Binding-site contacts:
Ligand atom C16 contacts residue GLY118 of chain 3.A at 4.0 Å.
Ligand atom C23 contacts residue ASP192 of chain 3.A at 3.0 Å.
Ligand atom C12 contacts residue ASP192 of chain 3.A at 3.7 Å.
Ligand atom C6 contacts residue ALA115 of chain 3.A at 4.0 Å (hydrophobic).
Ligand atom C12 contacts residue LEU181 of chain 3.A at 3.9 Å (hydrophobic).
Ligand atom C14 contacts residue SER116 of chain 3.A at 4.0 Å.
Ligand atom C22 contacts residue GLY38 of chain 3.A at 3.9 Å.
Ligand atom C6 contacts residue GLU113 of chain 3.A at 3.5 Å.
Ligand atom N1 contacts residue TYR114 of chain 3.A at 3.9 Å.
Ligand atom C4 contacts residue LEU181 of chain 3.A at 3.4 Å (hydrophobic).
Ligand atom C7 contacts residue LEU181 of chain 3.A at 4.0 Å (hydrophobic).
Ligand atom C17 contacts residue GLY118 of chain 3.A at 4.0 Å.
Ligand atom C5 contacts residue LEU181 of chain 3.A at 3.2 Å (hydrophobic).
Ligand atom N1 contacts residue LEU181 of chain 3.A at 3.9 Å.
Ligand atom C13 contacts residue ALA115 of chain 3.A at 3.1 Å (hydrophobic).
Ligand atom N1 contacts residue ALA115 of chain 3.A at 3.2 Å (h-bond).
Ligand atom C2 contacts residue LEU35 of chain 3.A at 3.7 Å (hydrophobic).
Ligand atom C2 contacts residue LEU181 of chain 3.A at 4.0 Å (hydrophobic).
Ligand atom N19 contacts residue LEU35 of chain 3.A at 3.9 Å.
Ligand atom C9 contacts residue VAL43 of chain 3.A at 4.0 Å (hydrophobic).
Ligand atom C15 contacts residue GLY118 of chain 3.A at 4.0 Å.
Ligand atom N19 contacts residue ALA115 of chain 3.A at 2.6 Å (h-bond).
Ligand atom C17 contacts residue LEU35 of chain 3.A at 4.0 Å (hydrophobic).
Ligand atom C6 contacts residue ALA63 of chain 3.A at 3.5 Å (hydrophobic).
Ligand atom CL20 contacts residue LEU181 of chain 3.A at 3.9 Å.
Ligand atom N1 contacts residue LEU35 of chain 3.A at 4.0 Å.
Ligand atom C14 contacts residue ALA115 of chain 3.A at 3.0 Å (hydrophobic).
Ligand atom C14 contacts residue GLY118 of chain 3.A at 4.0 Å.
Ligand atom N19 contacts residue TYR114 of chain 3.A at 3.7 Å.
Ligand atom C18 contacts residue GLY118 of chain 3.A at 4.0 Å.
Ligand atom CL20 contacts residue VAL112 of chain 3.A at 3.7 Å.
Ligand atom N3 contacts residue LEU181 of chain 3.A at 3.7 Å.
Ligand atom C2 contacts residue ALA115 of chain 3.A at 3.6 Å (hydrophobic).
Ligand atom N24 contacts residue GLY38 of chain 3.A at 3.5 Å.
Ligand atom C11 contacts residue ASP192 of chain 3.A at 3.2 Å.
Ligand atom C22 contacts residue GLU37 of chain 3.A at 3.4 Å.
Ligand atom C32 contacts residue LYS33 of chain 3.A at 3.9 Å.
Ligand atom N3 contacts residue LEU35 of chain 3.A at 4.0 Å.
Ligand atom C6 contacts residue LEU181 of chain 3.A at 3.5 Å (hydrophobic).
Ligand atom C26 contacts residue LEU35 of chain 3.A at 3.7 Å (hydrophobic).

Sequence of chain 3.A:
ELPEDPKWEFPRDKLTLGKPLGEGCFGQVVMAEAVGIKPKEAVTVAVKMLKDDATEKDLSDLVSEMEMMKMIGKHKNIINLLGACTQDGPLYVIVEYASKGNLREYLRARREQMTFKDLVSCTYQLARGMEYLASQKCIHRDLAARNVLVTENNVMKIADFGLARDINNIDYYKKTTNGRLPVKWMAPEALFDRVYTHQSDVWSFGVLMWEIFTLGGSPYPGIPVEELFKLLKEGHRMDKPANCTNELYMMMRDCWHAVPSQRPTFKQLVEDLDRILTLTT

The small molecule below binds the protein below.
Small molecule (SMILES): CC(C)(N)c1ccc(-c2nc(Nc3ccc(CCN4CCOCC4)cc3)ncc2Cl)cc1